This protein binds this small molecule.
Small molecule (SMILES): Cc1c(N)nc([C@H](CC(N)=O)NC[C@H](N)C(N)=O)nc1C(=O)N[C@H](C(=O)N[C@H](C)[C@@H](O)[C@H](C)C(=O)N[C@H](C(=O)NCCc1nc(-c2nc(C(=O)NCCC[SH](C)C)cs2)cs1)[C@@H](C)O)[C@@H](O[C@@H]1O[C@@H](CO)[C@@H](O)[C@H](O)[C@@H]1O[C@H]1O[C@H](CO)[C@@H](O)[C@H](OC(N)=O)[C@@H]1O)c1c[nH]cn1

Binding-site contacts:
Ligand atom O40 contacts residue TRP65 of chain 1.B at 3.5 Å.
Ligand atom O69 contacts residue ALA89 of chain 1.B at 3.4 Å.
Ligand atom C46 contacts residue PHE33 of chain 1.A at 3.6 Å (hydrophobic).
Ligand atom NE contacts residue ASP60 of chain 1.B at 3.1 Å (salt-bridge).
Ligand atom C41 contacts residue TRP102 of chain 1.B at 3.3 Å (hydrophobic).
Ligand atom C47 contacts residue PHE33 of chain 1.A at 3.5 Å (hydrophobic).
Ligand atom C8 contacts residue ASP60 of chain 1.B at 3.1 Å.
Ligand atom C5 contacts residue GLN63 of chain 1.B at 3.6 Å.
Ligand atom O67 contacts residue ARG109 of chain 1.B at 2.8 Å (salt-bridge).
Ligand atom OH3 contacts residue PHE38 of chain 1.A at 3.4 Å.
Ligand atom C8 contacts residue CYS115 of chain 1.B at 3.6 Å (hydrophobic).
Ligand atom C45 contacts residue PHE33 of chain 1.A at 3.5 Å (hydrophobic).
Ligand atom ND contacts residue ALA52 of chain 1.A at 3.2 Å (h-bond).
Ligand atom C9 contacts residue CYS115 of chain 1.B at 3.5 Å (hydrophobic).
Ligand atom S46 contacts residue GLU35 of chain 1.A at 3.2 Å (salt-bridge).
Ligand atom NF contacts residue THR62 of chain 1.B at 3.1 Å (h-bond).
Ligand atom C42 contacts residue TRP65 of chain 1.B at 3.6 Å (hydrophobic).
Ligand atom O40 contacts residue HIS117 of chain 1.B at 3.5 Å.
Ligand atom NF contacts residue GLY113 of chain 1.B at 2.9 Å (h-bond).
Ligand atom OH3 contacts residue GLN63 of chain 1.B at 3.5 Å (h-bond).
Ligand atom C4 contacts residue SER51 of chain 1.A at 3.6 Å.
Ligand atom C70 contacts residue ASP60 of chain 1.B at 3.6 Å.
Ligand atom O4 contacts residue SER51 of chain 1.A at 2.8 Å (h-bond).
Ligand atom S43 contacts residue TRP65 of chain 1.B at 3.6 Å.
Ligand atom O70 contacts residue ASP60 of chain 1.B at 3.5 Å.
Ligand atom C43 contacts residue PHE38 of chain 1.A at 3.3 Å (hydrophobic).
Ligand atom NO contacts residue PHE33 of chain 1.A at 3.4 Å.
Ligand atom NF contacts residue PRO59 of chain 1.B at 3.0 Å (h-bond).
Ligand atom CD contacts residue GLN63 of chain 1.B at 3.1 Å.
Ligand atom C48 contacts residue PHE33 of chain 1.A at 3.5 Å (hydrophobic).
Ligand atom NQ contacts residue ASP60 of chain 1.B at 2.8 Å (salt-bridge).
Ligand atom NF contacts residue CYS115 of chain 1.B at 3.5 Å (h-bond).
Ligand atom NF contacts residue ASP60 of chain 1.B at 3.2 Å (salt-bridge).
Ligand atom C42 contacts residue PHE38 of chain 1.A at 3.3 Å (hydrophobic).
Ligand atom S46 contacts residue PHE33 of chain 1.A at 3.6 Å.
Ligand atom ND contacts residue ASN61 of chain 1.B at 3.1 Å (h-bond).
Ligand atom C4 contacts residue GLN63 of chain 1.B at 3.6 Å.
Ligand atom NO contacts residue TRP102 of chain 1.B at 3.4 Å.
Ligand atom CA contacts residue GLY113 of chain 1.B at 3.2 Å.
Ligand atom O4 contacts residue GLN63 of chain 1.B at 3.2 Å (h-bond).

Sequence of chain 1.A:
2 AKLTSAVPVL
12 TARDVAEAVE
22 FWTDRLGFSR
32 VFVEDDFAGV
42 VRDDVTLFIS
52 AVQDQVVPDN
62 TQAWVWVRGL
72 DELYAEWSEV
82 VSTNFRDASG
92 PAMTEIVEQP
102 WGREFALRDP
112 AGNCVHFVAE

Sequence of chain 1.B:
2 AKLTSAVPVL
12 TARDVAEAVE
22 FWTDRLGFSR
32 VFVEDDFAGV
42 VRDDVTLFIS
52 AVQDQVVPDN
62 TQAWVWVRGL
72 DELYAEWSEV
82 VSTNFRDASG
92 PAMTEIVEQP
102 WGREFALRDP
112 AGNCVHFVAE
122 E